The protein below binds the small molecule below.
Small molecule (SMILES): CC(=O)N[C@@H]1[C@@H](O)[C@H](O)[C@@H](CO)O[C@H]1O

Sequence of chain 1.A:
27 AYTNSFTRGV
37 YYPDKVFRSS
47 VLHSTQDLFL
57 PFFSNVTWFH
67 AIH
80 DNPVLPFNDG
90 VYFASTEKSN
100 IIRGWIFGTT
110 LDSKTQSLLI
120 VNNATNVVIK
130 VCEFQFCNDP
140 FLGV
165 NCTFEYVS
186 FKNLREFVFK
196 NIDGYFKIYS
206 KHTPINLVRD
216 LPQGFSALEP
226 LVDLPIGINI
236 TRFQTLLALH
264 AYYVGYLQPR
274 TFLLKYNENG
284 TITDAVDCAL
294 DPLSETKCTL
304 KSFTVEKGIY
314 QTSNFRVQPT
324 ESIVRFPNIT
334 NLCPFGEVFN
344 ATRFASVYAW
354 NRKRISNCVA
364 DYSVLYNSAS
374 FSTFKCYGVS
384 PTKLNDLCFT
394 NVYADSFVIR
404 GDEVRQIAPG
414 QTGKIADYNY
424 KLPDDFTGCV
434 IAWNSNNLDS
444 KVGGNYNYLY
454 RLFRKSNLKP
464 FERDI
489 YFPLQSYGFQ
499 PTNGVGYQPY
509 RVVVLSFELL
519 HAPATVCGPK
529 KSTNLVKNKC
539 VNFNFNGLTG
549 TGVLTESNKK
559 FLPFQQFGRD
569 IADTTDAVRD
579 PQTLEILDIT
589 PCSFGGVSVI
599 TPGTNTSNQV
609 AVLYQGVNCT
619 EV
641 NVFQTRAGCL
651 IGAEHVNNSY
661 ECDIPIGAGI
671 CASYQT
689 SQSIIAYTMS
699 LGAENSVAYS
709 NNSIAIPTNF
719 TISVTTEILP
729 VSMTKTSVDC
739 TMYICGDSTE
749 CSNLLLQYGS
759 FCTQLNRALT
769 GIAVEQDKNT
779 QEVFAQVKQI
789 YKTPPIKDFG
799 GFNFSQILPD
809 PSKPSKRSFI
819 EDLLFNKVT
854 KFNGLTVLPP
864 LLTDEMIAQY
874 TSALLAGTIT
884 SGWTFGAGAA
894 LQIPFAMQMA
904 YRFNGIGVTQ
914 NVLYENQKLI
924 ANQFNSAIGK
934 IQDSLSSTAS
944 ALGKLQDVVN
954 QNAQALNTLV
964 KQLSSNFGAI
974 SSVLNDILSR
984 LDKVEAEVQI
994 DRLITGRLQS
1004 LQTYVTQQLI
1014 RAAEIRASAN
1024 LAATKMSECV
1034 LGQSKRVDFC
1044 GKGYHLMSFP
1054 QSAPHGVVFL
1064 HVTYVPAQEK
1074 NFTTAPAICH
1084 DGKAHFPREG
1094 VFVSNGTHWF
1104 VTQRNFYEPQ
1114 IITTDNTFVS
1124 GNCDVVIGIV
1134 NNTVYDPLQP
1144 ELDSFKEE

Binding-site contacts:
Ligand atom C7 contacts residue TYR28 of chain 1.A at 3.8 Å (hydrophobic).
Ligand atom N2 contacts residue TYR28 of chain 1.A at 3.6 Å.
Ligand atom C7 contacts residue ASN61 of chain 1.A at 4.4 Å.
Ligand atom C1 contacts residue TYR28 of chain 1.A at 4.5 Å (hydrophobic).
Ligand atom C8 contacts residue TYR28 of chain 1.A at 3.6 Å (hydrophobic).
Ligand atom C1 contacts residue ASN61 of chain 1.A at 1.4 Å.
Ligand atom C3 contacts residue ASN61 of chain 1.A at 3.3 Å.
Ligand atom C2 contacts residue ASN61 of chain 1.A at 2.6 Å.
Ligand atom C4 contacts residue ASN61 of chain 1.A at 3.8 Å.
Ligand atom N2 contacts residue ASN61 of chain 1.A at 3.1 Å (h-bond).
Ligand atom C5 contacts residue ASN61 of chain 1.A at 3.2 Å.
Ligand atom O5 contacts residue ASN61 of chain 1.A at 2.5 Å (h-bond).
Ligand atom O6 contacts residue ASN61 of chain 1.A at 4.4 Å.